Sequence of chain 2.A:
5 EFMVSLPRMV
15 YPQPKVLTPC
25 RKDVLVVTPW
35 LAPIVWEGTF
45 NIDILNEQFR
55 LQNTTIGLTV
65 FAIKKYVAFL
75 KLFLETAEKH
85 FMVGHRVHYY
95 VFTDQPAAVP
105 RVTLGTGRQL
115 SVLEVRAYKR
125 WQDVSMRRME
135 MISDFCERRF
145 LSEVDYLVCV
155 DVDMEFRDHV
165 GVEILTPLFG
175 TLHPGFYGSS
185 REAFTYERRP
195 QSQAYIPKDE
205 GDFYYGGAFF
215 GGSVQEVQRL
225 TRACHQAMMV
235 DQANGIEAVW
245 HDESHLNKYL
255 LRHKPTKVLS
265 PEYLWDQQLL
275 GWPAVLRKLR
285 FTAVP

Binding-site contacts:
Ligand atom C1B contacts residue UDP1 of chain 2.D at 0.1 Å.
Ligand atom O6' contacts residue UDP1 of chain 2.D at 3.1 Å (h-bond).
Ligand atom O6' contacts residue TYR70 of chain 2.A at 3.1 Å (h-bond).
Ligand atom O2 contacts residue UDP1 of chain 2.D at 0.1 Å (h-bond).
Ligand atom O3A contacts residue UDP1 of chain 2.D at 1.4 Å (h-bond).
Ligand atom O5B contacts residue UDP1 of chain 2.D at 0.7 Å (h-bond).
Ligand atom N2' contacts residue UDP1 of chain 2.D at 3.2 Å (h-bond).
Ligand atom C4 contacts residue UDP1 of chain 2.D at 0.2 Å.
Ligand atom O4B contacts residue UDP1 of chain 2.D at 0.1 Å (h-bond).
Ligand atom O2B contacts residue UDP1 of chain 2.D at 1.7 Å (h-bond).
Ligand atom C2 contacts residue UDP1 of chain 2.D at 0.1 Å.
Ligand atom C2' contacts residue UDP1 of chain 2.D at 2.9 Å.
Ligand atom O3B contacts residue UDP1 of chain 2.D at 0.3 Å (h-bond).
Ligand atom O5' contacts residue UDP1 of chain 2.D at 2.3 Å (h-bond).
Ligand atom O2A contacts residue TYR70 of chain 2.A at 2.6 Å (h-bond).
Ligand atom C5 contacts residue UDP1 of chain 2.D at 0.2 Å.
Ligand atom O2 contacts residue ILE67 of chain 2.A at 2.8 Å (h-bond).
Ligand atom O2' contacts residue UDP1 of chain 2.D at 0.1 Å (h-bond).
Ligand atom C1' contacts residue UDP1 of chain 2.D at 1.5 Å.
Ligand atom C4B contacts residue UDP1 of chain 2.D at 0.1 Å.
Ligand atom O1A contacts residue UDP1 of chain 2.D at 0.5 Å.
Ligand atom O4 contacts residue UDP1 of chain 2.D at 0.2 Å (h-bond).
Ligand atom C3B contacts residue UDP1 of chain 2.D at 0.1 Å.
Ligand atom O1' contacts residue UDP1 of chain 2.D at 1.7 Å (h-bond).
Ligand atom O1B contacts residue MN1 of chain 2.B at 2.1 Å.
Ligand atom O3B contacts residue ASP157 of chain 2.A at 3.1 Å (salt-bridge).
Ligand atom PA contacts residue MN1 of chain 2.B at 3.2 Å.
Ligand atom O2' contacts residue PHE65 of chain 2.A at 2.6 Å (h-bond).
Ligand atom O2A contacts residue UDP1 of chain 2.D at 1.5 Å (h-bond).
Ligand atom C2B contacts residue UDP1 of chain 2.D at 0.0 Å.
Ligand atom N3 contacts residue UDP1 of chain 2.D at 0.1 Å (h-bond).
Ligand atom N3 contacts residue ILE67 of chain 2.A at 2.8 Å (h-bond).
Ligand atom O1A contacts residue MN1 of chain 2.B at 2.0 Å.
Ligand atom O1B contacts residue UDP1 of chain 2.D at 0.3 Å.
Ligand atom C6 contacts residue UDP1 of chain 2.D at 0.1 Å.
Ligand atom N1 contacts residue UDP1 of chain 2.D at 0.1 Å (h-bond).
Ligand atom C5B contacts residue UDP1 of chain 2.D at 0.2 Å.
Ligand atom PA contacts residue UDP1 of chain 2.D at 1.1 Å.
Ligand atom PB contacts residue UDP1 of chain 2.D at 1.3 Å.
Ligand atom N3 contacts residue TYR70 of chain 2.A at 3.2 Å.

A small-molecule ligand and the protein it binds are described below.
Small molecule (SMILES): CC(=O)N[C@H]1[C@@H](O[P](=O)(O)O[P](=O)(O)OC[C@H]2O[C@@H](n3ccc(=O)[nH]c3=O)[C@H](O)[C@@H]2O)O[C@H](CO)[C@H](O)[C@@H]1O